Binding-site contacts:
Ligand atom C4 contacts residue MET155 of chain 1.A at 4.5 Å (hydrophobic).
Ligand atom C1 contacts residue THR159 of chain 1.A at 4.3 Å.
Ligand atom O5 contacts residue ASN157 of chain 1.A at 2.4 Å (h-bond).
Ligand atom C7 contacts residue ASN157 of chain 1.A at 3.7 Å.
Ligand atom C2 contacts residue ASN157 of chain 1.A at 2.5 Å.
Ligand atom C3 contacts residue ASN157 of chain 1.A at 3.8 Å.
Ligand atom C8 contacts residue ILE104 of chain 1.A at 3.9 Å (hydrophobic).
Ligand atom C5 contacts residue MET155 of chain 1.A at 3.6 Å (hydrophobic).
Ligand atom C6 contacts residue MET155 of chain 1.A at 3.9 Å (hydrophobic).
Ligand atom N2 contacts residue ASN157 of chain 1.A at 2.9 Å (h-bond).
Ligand atom O6 contacts residue MET155 of chain 1.A at 3.5 Å (h-bond).
Ligand atom N2 contacts residue THR159 of chain 1.A at 3.8 Å.
Ligand atom O7 contacts residue ASN157 of chain 1.A at 4.2 Å.
Ligand atom O3 contacts residue THR159 of chain 1.A at 4.3 Å.
Ligand atom C3 contacts residue THR159 of chain 1.A at 3.7 Å.
Ligand atom C5 contacts residue ASN157 of chain 1.A at 3.7 Å.
Ligand atom C2 contacts residue THR159 of chain 1.A at 4.1 Å.
Ligand atom C4 contacts residue ASN157 of chain 1.A at 4.2 Å.
Ligand atom C1 contacts residue ASN157 of chain 1.A at 1.4 Å.
Ligand atom O4 contacts residue MET155 of chain 1.A at 4.1 Å.

Sequence of chain 1.A:
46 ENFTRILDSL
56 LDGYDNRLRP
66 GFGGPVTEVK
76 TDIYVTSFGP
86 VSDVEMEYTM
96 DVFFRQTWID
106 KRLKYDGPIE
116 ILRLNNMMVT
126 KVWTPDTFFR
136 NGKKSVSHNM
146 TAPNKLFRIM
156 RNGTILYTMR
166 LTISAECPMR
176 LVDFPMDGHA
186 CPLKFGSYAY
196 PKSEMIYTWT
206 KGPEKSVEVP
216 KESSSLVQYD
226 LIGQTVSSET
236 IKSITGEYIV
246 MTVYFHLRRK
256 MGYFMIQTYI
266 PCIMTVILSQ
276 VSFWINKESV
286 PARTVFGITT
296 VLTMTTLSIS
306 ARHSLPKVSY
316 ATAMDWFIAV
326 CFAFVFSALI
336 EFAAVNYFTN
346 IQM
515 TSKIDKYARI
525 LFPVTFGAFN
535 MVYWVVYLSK

The small molecule below binds the protein below.
Small molecule (SMILES): CC(=O)N[C@@H]1[C@@H](O)[C@H](O)[C@@H](CO)O[C@H]1O